Sequence of chain 1.D:
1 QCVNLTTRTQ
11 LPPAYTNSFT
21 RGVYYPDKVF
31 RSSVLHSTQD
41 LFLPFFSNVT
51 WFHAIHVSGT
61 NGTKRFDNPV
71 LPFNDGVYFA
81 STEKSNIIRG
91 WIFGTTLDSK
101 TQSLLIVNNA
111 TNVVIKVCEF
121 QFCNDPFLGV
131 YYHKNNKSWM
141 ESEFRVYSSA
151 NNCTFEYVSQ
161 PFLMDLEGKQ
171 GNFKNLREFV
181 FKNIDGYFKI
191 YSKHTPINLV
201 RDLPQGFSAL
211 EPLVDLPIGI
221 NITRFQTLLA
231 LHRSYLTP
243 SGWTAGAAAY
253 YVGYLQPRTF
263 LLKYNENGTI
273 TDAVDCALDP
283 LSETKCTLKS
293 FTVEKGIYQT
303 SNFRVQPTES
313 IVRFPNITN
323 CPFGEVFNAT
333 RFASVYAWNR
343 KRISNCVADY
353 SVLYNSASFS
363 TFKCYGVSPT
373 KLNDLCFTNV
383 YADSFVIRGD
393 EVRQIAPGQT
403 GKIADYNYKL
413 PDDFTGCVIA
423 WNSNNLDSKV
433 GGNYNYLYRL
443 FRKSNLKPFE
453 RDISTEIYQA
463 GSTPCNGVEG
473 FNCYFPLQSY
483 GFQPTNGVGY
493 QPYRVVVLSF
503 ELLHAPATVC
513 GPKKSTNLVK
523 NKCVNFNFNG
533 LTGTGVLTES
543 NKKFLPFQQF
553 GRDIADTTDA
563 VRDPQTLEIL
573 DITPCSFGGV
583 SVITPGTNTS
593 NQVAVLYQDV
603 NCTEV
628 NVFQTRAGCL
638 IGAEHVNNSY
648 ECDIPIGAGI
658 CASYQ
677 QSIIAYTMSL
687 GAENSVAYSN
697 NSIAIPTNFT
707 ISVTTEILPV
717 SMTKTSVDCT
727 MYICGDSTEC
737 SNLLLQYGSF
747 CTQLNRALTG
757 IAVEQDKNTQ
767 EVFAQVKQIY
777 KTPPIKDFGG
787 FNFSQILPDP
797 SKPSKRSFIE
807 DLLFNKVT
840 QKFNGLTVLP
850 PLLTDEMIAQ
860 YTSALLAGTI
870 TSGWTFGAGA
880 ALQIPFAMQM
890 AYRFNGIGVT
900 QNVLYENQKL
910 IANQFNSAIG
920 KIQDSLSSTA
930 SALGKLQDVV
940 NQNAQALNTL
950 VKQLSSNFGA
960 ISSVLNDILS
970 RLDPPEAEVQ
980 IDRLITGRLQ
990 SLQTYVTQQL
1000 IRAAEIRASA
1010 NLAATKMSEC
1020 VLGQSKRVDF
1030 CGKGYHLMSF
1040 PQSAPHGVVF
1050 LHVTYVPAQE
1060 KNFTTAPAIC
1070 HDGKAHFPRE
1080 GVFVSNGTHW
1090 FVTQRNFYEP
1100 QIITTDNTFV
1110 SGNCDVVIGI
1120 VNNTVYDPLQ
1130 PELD

A protein and the small-molecule ligand that binds it are described below.
Small molecule (SMILES): CC(=O)N[C@@H]1[C@@H](O)[C@H](O)[C@@H](CO)O[C@H]1O

Binding-site contacts:
Ligand atom C5 contacts residue CYS2 of chain 1.D at 3.3 Å (hydrophobic).
Ligand atom C2 contacts residue ASP125 of chain 1.D at 4.0 Å.
Ligand atom C3 contacts residue ASN124 of chain 1.D at 4.3 Å.
Ligand atom O6 contacts residue CYS2 of chain 1.D at 3.3 Å.
Ligand atom N2 contacts residue ASN4 of chain 1.D at 3.0 Å (h-bond).
Ligand atom O5 contacts residue ASP125 of chain 1.D at 3.6 Å.
Ligand atom O7 contacts residue ASN4 of chain 1.D at 3.9 Å.
Ligand atom C6 contacts residue CYS2 of chain 1.D at 3.6 Å (hydrophobic).
Ligand atom C5 contacts residue ASN4 of chain 1.D at 3.8 Å.
Ligand atom O5 contacts residue CYS2 of chain 1.D at 2.8 Å (h-bond).
Ligand atom O3 contacts residue ASN4 of chain 1.D at 4.5 Å.
Ligand atom C7 contacts residue ASP125 of chain 1.D at 4.0 Å.
Ligand atom C2 contacts residue ASN124 of chain 1.D at 4.2 Å.
Ligand atom C8 contacts residue ASP125 of chain 1.D at 4.2 Å.
Ligand atom C3 contacts residue ASN4 of chain 1.D at 3.8 Å.
Ligand atom O6 contacts residue CYS123 of chain 1.D at 3.7 Å.
Ligand atom O3 contacts residue ASN124 of chain 1.D at 3.4 Å.
Ligand atom O7 contacts residue ASN124 of chain 1.D at 3.4 Å.
Ligand atom O5 contacts residue CYS123 of chain 1.D at 4.3 Å.
Ligand atom C6 contacts residue CYS123 of chain 1.D at 3.7 Å (hydrophobic).
Ligand atom O5 contacts residue ASN4 of chain 1.D at 2.5 Å (h-bond).
Ligand atom C4 contacts residue ASN4 of chain 1.D at 4.2 Å.
Ligand atom C7 contacts residue ASN4 of chain 1.D at 3.8 Å.
Ligand atom C2 contacts residue ASN4 of chain 1.D at 2.5 Å.
Ligand atom O3 contacts residue ASP125 of chain 1.D at 4.5 Å.
Ligand atom C1 contacts residue ASN4 of chain 1.D at 1.4 Å.
Ligand atom C7 contacts residue ASN124 of chain 1.D at 4.4 Å.
Ligand atom O6 contacts residue GLN1 of chain 1.D at 3.9 Å.
Ligand atom C1 contacts residue CYS2 of chain 1.D at 3.5 Å (hydrophobic).
Ligand atom O7 contacts residue ASP125 of chain 1.D at 3.5 Å (salt-bridge).
Ligand atom C1 contacts residue ASP125 of chain 1.D at 3.5 Å.